Binding-site contacts:
Ligand atom C1 contacts residue TRP357 of chain 4.A at 3.6 Å (hydrophobic).
Ligand atom C5 contacts residue TRP357 of chain 4.A at 3.7 Å (hydrophobic).
Ligand atom O3 contacts residue TRP357 of chain 4.A at 4.0 Å.
Ligand atom C4 contacts residue ASN65 of chain 4.A at 4.1 Å.
Ligand atom C8 contacts residue ASN65 of chain 4.A at 4.5 Å.
Ligand atom C2 contacts residue TRP357 of chain 4.A at 3.9 Å (hydrophobic).
Ligand atom O5 contacts residue ASN65 of chain 4.A at 2.4 Å (h-bond).
Ligand atom C7 contacts residue TRP357 of chain 4.A at 3.7 Å (hydrophobic).
Ligand atom N2 contacts residue ASN65 of chain 4.A at 2.9 Å (h-bond).
Ligand atom C3 contacts residue ASN65 of chain 4.A at 3.7 Å.
Ligand atom C3 contacts residue TRP357 of chain 4.A at 3.5 Å (hydrophobic).
Ligand atom C5 contacts residue ASN65 of chain 4.A at 3.7 Å.
Ligand atom O7 contacts residue ASN65 of chain 4.A at 2.9 Å (h-bond).
Ligand atom C8 contacts residue TRP357 of chain 4.A at 3.4 Å (hydrophobic).
Ligand atom N2 contacts residue TRP357 of chain 4.A at 3.0 Å (h-bond).
Ligand atom C2 contacts residue ASN65 of chain 4.A at 2.3 Å.
Ligand atom C7 contacts residue ASN65 of chain 4.A at 3.1 Å.
Ligand atom C4 contacts residue TRP357 of chain 4.A at 4.3 Å (hydrophobic).
Ligand atom O4 contacts residue TRP357 of chain 4.A at 4.2 Å.
Ligand atom C6 contacts residue TRP357 of chain 4.A at 4.3 Å (hydrophobic).
Ligand atom O5 contacts residue TRP357 of chain 4.A at 4.1 Å.
Ligand atom C1 contacts residue ASN65 of chain 4.A at 1.5 Å.

Sequence of chain 4.A:
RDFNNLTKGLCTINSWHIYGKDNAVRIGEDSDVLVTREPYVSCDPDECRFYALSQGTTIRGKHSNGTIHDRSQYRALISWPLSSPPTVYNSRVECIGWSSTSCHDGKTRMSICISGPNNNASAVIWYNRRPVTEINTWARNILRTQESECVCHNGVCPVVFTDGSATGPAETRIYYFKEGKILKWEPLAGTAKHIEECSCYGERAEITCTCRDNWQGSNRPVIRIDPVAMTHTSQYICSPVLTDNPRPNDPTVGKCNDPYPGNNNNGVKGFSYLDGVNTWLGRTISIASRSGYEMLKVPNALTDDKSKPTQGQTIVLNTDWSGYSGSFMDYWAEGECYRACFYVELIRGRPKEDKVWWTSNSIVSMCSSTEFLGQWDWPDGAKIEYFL

This protein binds this small molecule.
Small molecule (SMILES): CC(=O)N[C@@H]1[C@@H](O)[C@H](O)[C@@H](CO)O[C@H]1O